Binding-site contacts:
Ligand atom N16 contacts residue THR479 of chain 2.A at 2.7 Å (h-bond).
Ligand atom O18 contacts residue THR479 of chain 2.A at 3.3 Å.
Ligand atom O19 contacts residue SER363 of chain 2.A at 3.7 Å.
Ligand atom C2 contacts residue TYR404 of chain 2.A at 3.5 Å (hydrophobic).
Ligand atom N16 contacts residue ALA362 of chain 2.A at 3.1 Å (h-bond).
Ligand atom C17 contacts residue THR479 of chain 2.A at 3.6 Å.
Ligand atom C25 contacts residue LEU447 of chain 2.A at 3.4 Å (hydrophobic).
Ligand atom O20 contacts residue ARG478 of chain 2.A at 2.7 Å (salt-bridge).
Ligand atom C15 contacts residue ASN482 of chain 2.A at 3.4 Å.
Ligand atom C8 contacts residue GLY446 of chain 2.A at 3.4 Å.
Ligand atom C6 contacts residue ASP471 of chain 2.A at 3.7 Å.
Ligand atom C5 contacts residue TYR404 of chain 2.A at 3.7 Å (hydrophobic).
Ligand atom O18 contacts residue SER364 of chain 2.A at 3.5 Å.
Ligand atom C13 contacts residue THR401 of chain 2.A at 3.2 Å.
Ligand atom C23 contacts residue LEU447 of chain 2.A at 3.7 Å (hydrophobic).
Ligand atom F1 contacts residue VAL468 of chain 2.A at 3.6 Å.
Ligand atom O18 contacts residue ASN482 of chain 2.A at 2.9 Å (h-bond).
Ligand atom C14 contacts residue ASN482 of chain 2.A at 3.6 Å.
Ligand atom O7 contacts residue GLY446 of chain 2.A at 3.5 Å.
Ligand atom C14 contacts residue THR401 of chain 2.A at 3.6 Å.
Ligand atom N12 contacts residue THR401 of chain 2.A at 3.7 Å.
Ligand atom C14 contacts residue MET398 of chain 2.A at 3.6 Å (hydrophobic).
Ligand atom F1 contacts residue LEU467 of chain 2.A at 2.9 Å.
Ligand atom C17 contacts residue ASN482 of chain 2.A at 3.5 Å.
Ligand atom F4 contacts residue TYR404 of chain 2.A at 3.2 Å.
Ligand atom C22 contacts residue GLY446 of chain 2.A at 3.5 Å.
Ligand atom F4 contacts residue MET450 of chain 2.A at 2.8 Å.
Ligand atom O18 contacts residue MET398 of chain 2.A at 3.6 Å.
Ligand atom C25 contacts residue VAL468 of chain 2.A at 3.4 Å (hydrophobic).
Ligand atom C15 contacts residue THR479 of chain 2.A at 3.3 Å.
Ligand atom C5 contacts residue GLY446 of chain 2.A at 3.7 Å.
Ligand atom N16 contacts residue ASP475 of chain 2.A at 2.7 Å (salt-bridge).
Ligand atom F1 contacts residue ILE464 of chain 2.A at 3.2 Å.
Ligand atom C13 contacts residue ASP475 of chain 2.A at 3.7 Å.
Ligand atom C3 contacts residue TYR404 of chain 2.A at 3.3 Å (hydrophobic).
Ligand atom O19 contacts residue SER364 of chain 2.A at 3.1 Å (h-bond).
Ligand atom F1 contacts residue TYR404 of chain 2.A at 3.7 Å.
Ligand atom O20 contacts residue ASP475 of chain 2.A at 3.0 Å (salt-bridge).
Ligand atom C21 contacts residue THR401 of chain 2.A at 3.6 Å.
Ligand atom O20 contacts residue THR401 of chain 2.A at 3.1 Å (h-bond).

Sequence of chain 2.A:
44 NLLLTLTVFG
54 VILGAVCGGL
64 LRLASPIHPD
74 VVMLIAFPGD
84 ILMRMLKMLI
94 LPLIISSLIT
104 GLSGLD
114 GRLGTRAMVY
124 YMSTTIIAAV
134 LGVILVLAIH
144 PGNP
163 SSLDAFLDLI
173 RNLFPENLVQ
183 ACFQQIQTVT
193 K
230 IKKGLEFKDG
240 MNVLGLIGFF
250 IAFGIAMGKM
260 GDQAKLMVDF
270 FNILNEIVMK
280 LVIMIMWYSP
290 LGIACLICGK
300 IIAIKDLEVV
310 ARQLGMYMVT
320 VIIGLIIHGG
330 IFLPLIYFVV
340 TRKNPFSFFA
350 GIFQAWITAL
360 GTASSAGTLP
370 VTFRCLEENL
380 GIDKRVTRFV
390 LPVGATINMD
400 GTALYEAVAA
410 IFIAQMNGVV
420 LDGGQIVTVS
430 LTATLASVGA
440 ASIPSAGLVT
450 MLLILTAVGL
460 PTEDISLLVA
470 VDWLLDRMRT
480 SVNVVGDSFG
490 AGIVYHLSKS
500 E

This small molecule binds to this protein.
Small molecule (SMILES): N[C@@H](CC(=O)Nc1ccc(Oc2cc(F)c(F)cc2Br)cc1)C(=O)O